Binding-site contacts:
Ligand atom C8 contacts residue SER244 of chain 3.D at 3.1 Å.
Ligand atom C7 contacts residue ASN204 of chain 3.D at 3.0 Å.
Ligand atom C7 contacts residue ILE247 of chain 3.D at 4.1 Å (hydrophobic).
Ligand atom O7 contacts residue ILE247 of chain 3.D at 3.5 Å.
Ligand atom C8 contacts residue ILE247 of chain 3.D at 3.7 Å (hydrophobic).
Ligand atom C4 contacts residue ASN204 of chain 3.D at 4.2 Å.
Ligand atom O5 contacts residue ASN204 of chain 3.D at 2.4 Å (h-bond).
Ligand atom C5 contacts residue ASN204 of chain 3.D at 3.7 Å.
Ligand atom C1 contacts residue THR206 of chain 3.D at 3.9 Å.
Ligand atom C5 contacts residue THR206 of chain 3.D at 4.2 Å.
Ligand atom C2 contacts residue THR206 of chain 3.D at 4.5 Å.
Ligand atom C8 contacts residue ASN204 of chain 3.D at 4.2 Å.
Ligand atom C8 contacts residue GLU245 of chain 3.D at 3.3 Å.
Ligand atom C3 contacts residue ASN204 of chain 3.D at 3.8 Å.
Ligand atom O5 contacts residue THR206 of chain 3.D at 4.4 Å.
Ligand atom N2 contacts residue ASN204 of chain 3.D at 2.8 Å (h-bond).
Ligand atom N2 contacts residue THR206 of chain 3.D at 4.3 Å.
Ligand atom C2 contacts residue ASN204 of chain 3.D at 2.4 Å.
Ligand atom O7 contacts residue HIS321 of chain 3.D at 4.2 Å.
Ligand atom C1 contacts residue ASN204 of chain 3.D at 1.4 Å.
Ligand atom O7 contacts residue ASN204 of chain 3.D at 2.9 Å (h-bond).
Ligand atom C7 contacts residue SER244 of chain 3.D at 4.2 Å.

This small molecule binds to this protein.
Small molecule (SMILES): CC(=O)N[C@@H]1[C@@H](O)[C@H](O)[C@@H](CO)O[C@H]1O

Sequence of chain 3.D:
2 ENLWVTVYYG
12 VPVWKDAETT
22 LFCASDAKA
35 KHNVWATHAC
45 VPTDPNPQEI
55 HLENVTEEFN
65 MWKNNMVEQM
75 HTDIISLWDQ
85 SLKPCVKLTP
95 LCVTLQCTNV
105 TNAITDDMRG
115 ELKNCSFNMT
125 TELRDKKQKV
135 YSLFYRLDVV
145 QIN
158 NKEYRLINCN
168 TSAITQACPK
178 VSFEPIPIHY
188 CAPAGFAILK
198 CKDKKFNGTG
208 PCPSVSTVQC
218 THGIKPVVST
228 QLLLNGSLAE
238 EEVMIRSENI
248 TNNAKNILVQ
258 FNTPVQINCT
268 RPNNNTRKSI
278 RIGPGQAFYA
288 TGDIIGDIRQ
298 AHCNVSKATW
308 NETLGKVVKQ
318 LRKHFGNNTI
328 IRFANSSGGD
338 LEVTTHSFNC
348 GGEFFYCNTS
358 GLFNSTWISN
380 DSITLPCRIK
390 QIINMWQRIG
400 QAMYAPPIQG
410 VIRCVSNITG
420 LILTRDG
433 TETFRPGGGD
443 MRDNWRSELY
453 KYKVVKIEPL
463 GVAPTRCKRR